Binding-site contacts:
Ligand atom C8 contacts residue ASP45 of chain 1.A at 4.3 Å.
Ligand atom O contacts residue LEU285 of chain 1.A at 4.1 Å.
Ligand atom C4 contacts residue ASP45 of chain 1.A at 4.2 Å.
Ligand atom C3 contacts residue PHE84 of chain 1.A at 3.8 Å (hydrophobic).
Ligand atom C3 contacts residue GLU278 of chain 1.A at 3.6 Å.
Ligand atom C9 contacts residue ASP45 of chain 1.A at 4.5 Å.
Ligand atom C3 contacts residue PHE282 of chain 1.A at 3.9 Å (hydrophobic).
Ligand atom C5 contacts residue PHE84 of chain 1.A at 3.7 Å (hydrophobic).
Ligand atom C6 contacts residue PHE282 of chain 1.A at 3.9 Å (hydrophobic).
Ligand atom C5 contacts residue PHE282 of chain 1.A at 4.4 Å (hydrophobic).
Ligand atom C6 contacts residue TYR46 of chain 1.A at 4.1 Å (hydrophobic).
Ligand atom C5 contacts residue ASP45 of chain 1.A at 3.2 Å.
Ligand atom C contacts residue ASP45 of chain 1.A at 3.6 Å.
Ligand atom C8 contacts residue PHE282 of chain 1.A at 4.2 Å (hydrophobic).
Ligand atom C8 contacts residue LEU285 of chain 1.A at 4.2 Å (hydrophobic).
Ligand atom C7 contacts residue TYR46 of chain 1.A at 4.2 Å (hydrophobic).
Ligand atom C6 contacts residue ASP45 of chain 1.A at 3.2 Å.
Ligand atom C2 contacts residue PHE84 of chain 1.A at 4.0 Å (hydrophobic).
Ligand atom C6 contacts residue PHE84 of chain 1.A at 4.0 Å (hydrophobic).
Ligand atom C7 contacts residue ASP45 of chain 1.A at 3.8 Å.
Ligand atom C7 contacts residue PHE282 of chain 1.A at 3.7 Å (hydrophobic).
Ligand atom C3 contacts residue THR281 of chain 1.A at 4.1 Å.
Ligand atom C9 contacts residue LEU285 of chain 1.A at 3.6 Å (hydrophobic).

Sequence of chain 1.A:
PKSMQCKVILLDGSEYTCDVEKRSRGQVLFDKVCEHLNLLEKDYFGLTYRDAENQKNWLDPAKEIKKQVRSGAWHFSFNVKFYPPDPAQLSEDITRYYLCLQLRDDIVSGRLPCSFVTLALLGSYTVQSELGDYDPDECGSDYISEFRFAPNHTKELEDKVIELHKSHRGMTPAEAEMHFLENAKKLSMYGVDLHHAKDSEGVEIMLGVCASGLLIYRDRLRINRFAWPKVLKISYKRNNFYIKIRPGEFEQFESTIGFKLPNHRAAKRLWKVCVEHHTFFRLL

This protein binds this small molecule.
Small molecule (SMILES): CCN(CC)c1cccc(O)c1